Sequence of chain 1.B:
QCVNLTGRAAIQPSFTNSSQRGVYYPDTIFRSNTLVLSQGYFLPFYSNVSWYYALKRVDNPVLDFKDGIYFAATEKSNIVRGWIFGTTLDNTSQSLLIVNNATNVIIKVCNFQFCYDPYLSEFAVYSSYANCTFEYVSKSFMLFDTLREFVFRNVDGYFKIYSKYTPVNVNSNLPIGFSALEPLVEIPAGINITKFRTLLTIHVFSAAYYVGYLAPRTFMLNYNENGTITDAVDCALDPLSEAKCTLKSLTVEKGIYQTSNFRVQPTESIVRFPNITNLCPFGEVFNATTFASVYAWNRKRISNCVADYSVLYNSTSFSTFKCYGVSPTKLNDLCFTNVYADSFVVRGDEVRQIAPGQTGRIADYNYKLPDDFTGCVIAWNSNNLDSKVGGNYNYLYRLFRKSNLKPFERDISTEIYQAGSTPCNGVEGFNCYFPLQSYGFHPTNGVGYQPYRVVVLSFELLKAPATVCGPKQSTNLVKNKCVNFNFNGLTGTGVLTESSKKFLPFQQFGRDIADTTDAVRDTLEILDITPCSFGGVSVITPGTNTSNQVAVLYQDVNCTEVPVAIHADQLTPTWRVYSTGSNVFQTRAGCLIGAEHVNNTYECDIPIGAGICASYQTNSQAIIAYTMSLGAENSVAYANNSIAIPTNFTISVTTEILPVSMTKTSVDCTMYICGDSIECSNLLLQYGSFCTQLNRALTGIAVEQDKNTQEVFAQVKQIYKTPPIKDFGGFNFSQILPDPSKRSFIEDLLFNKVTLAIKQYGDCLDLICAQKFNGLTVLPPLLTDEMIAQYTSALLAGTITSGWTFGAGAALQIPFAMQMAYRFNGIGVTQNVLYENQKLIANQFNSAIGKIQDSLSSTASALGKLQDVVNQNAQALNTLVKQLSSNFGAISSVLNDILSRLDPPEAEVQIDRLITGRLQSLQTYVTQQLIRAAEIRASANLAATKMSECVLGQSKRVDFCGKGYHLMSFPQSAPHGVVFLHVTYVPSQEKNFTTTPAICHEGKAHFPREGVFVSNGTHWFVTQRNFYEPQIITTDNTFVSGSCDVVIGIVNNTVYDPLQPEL

Binding-site contacts:
Ligand atom O7 contacts residue ASN709 of chain 1.B at 3.6 Å.
Ligand atom C2 contacts residue ASN709 of chain 1.B at 2.4 Å.
Ligand atom C8 contacts residue THR708 of chain 1.B at 4.4 Å.
Ligand atom C1 contacts residue GLN1063 of chain 1.B at 4.3 Å.
Ligand atom N2 contacts residue ASN709 of chain 1.B at 2.9 Å (h-bond).
Ligand atom C3 contacts residue ASN709 of chain 1.B at 3.8 Å.
Ligand atom C1 contacts residue ASN709 of chain 1.B at 1.4 Å.
Ligand atom O4 contacts residue LEU914 of chain 1.B at 4.5 Å.
Ligand atom C4 contacts residue ASN709 of chain 1.B at 4.2 Å.
Ligand atom O5 contacts residue ASN709 of chain 1.B at 2.4 Å (h-bond).
Ligand atom O7 contacts residue GLN1063 of chain 1.B at 2.9 Å (h-bond).
Ligand atom C5 contacts residue ASN709 of chain 1.B at 3.7 Å.
Ligand atom C2 contacts residue GLN1063 of chain 1.B at 4.4 Å.
Ligand atom C7 contacts residue ASN709 of chain 1.B at 3.5 Å.
Ligand atom N2 contacts residue GLN1063 of chain 1.B at 4.5 Å.
Ligand atom C7 contacts residue GLN1063 of chain 1.B at 3.8 Å.
Ligand atom O5 contacts residue GLN1063 of chain 1.B at 4.3 Å.
Ligand atom C8 contacts residue ASN709 of chain 1.B at 4.3 Å.

The protein below binds the small molecule below.
Small molecule (SMILES): CC(=O)N[C@@H]1[C@@H](O)[C@H](O)[C@@H](CO)O[C@H]1O